Binding-site contacts:
Ligand atom O5 contacts residue ASN154 of chain 43.A at 2.3 Å (h-bond).
Ligand atom C1 contacts residue ASN154 of chain 43.A at 1.4 Å.
Ligand atom C3 contacts residue ASN154 of chain 43.A at 3.8 Å.
Ligand atom C7 contacts residue ASN154 of chain 43.A at 3.4 Å.
Ligand atom C4 contacts residue HIS104 of chain 43.B at 4.5 Å.
Ligand atom C8 contacts residue ASN154 of chain 43.A at 3.7 Å.
Ligand atom C8 contacts residue HIS104 of chain 43.B at 4.5 Å.
Ligand atom C5 contacts residue ASN154 of chain 43.A at 3.6 Å.
Ligand atom C1 contacts residue HIS104 of chain 43.B at 3.7 Å.
Ligand atom C6 contacts residue VAL250 of chain 43.B at 4.3 Å (hydrophobic).
Ligand atom C2 contacts residue ASN154 of chain 43.A at 2.4 Å.
Ligand atom N2 contacts residue ASN154 of chain 43.A at 2.9 Å (h-bond).
Ligand atom C4 contacts residue ASN154 of chain 43.A at 4.2 Å.
Ligand atom C5 contacts residue HIS104 of chain 43.B at 3.2 Å.
Ligand atom C6 contacts residue HIS104 of chain 43.B at 3.5 Å.
Ligand atom O7 contacts residue ASN154 of chain 43.A at 3.4 Å (h-bond).
Ligand atom O5 contacts residue HIS104 of chain 43.B at 3.1 Å.

Sequence of chain 43.B:
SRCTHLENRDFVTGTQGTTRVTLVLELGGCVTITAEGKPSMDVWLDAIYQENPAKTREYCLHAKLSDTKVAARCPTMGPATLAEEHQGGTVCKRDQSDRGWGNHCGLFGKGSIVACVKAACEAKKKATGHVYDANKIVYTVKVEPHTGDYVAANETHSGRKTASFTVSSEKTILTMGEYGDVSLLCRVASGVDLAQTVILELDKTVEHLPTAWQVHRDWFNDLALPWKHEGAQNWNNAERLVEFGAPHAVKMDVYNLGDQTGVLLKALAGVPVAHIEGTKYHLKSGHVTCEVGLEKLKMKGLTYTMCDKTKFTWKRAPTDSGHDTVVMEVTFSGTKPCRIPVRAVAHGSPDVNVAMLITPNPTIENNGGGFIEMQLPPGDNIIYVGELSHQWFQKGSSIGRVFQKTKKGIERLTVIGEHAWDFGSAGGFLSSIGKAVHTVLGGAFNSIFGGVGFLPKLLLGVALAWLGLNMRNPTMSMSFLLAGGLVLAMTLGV

The protein below binds the small molecule below.
Small molecule (SMILES): CC(=O)N[C@H]1[C@H](O[C@H]2[C@H](O)[C@@H](NC(C)=O)CO[C@@H]2CO[C@@H]2O[C@@H](C)[C@@H](O)[C@@H](O)[C@@H]2O)O[C@H](CO)[C@@H](O)[C@@H]1O

Sequence of chain 43.A:
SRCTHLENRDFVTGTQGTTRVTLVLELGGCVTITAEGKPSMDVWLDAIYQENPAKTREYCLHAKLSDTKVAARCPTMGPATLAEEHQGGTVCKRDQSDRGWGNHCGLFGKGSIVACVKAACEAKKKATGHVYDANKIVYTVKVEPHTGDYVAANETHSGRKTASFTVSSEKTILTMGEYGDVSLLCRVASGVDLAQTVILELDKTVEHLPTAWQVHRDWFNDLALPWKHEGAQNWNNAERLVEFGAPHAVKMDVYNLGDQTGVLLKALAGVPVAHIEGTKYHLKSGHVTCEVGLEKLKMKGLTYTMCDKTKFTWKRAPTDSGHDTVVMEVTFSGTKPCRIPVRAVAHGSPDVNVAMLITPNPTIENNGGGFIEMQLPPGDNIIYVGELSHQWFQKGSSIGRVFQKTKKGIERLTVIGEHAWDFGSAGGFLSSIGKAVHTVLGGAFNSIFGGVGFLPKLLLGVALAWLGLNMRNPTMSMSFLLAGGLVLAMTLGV